Binding-site contacts:
Ligand atom CG2 contacts residue THR73 of chain 1.D at 3.6 Å.
Ligand atom CD2 contacts residue PHE9 of chain 1.D at 3.5 Å (hydrophobic).
Ligand atom N contacts residue GLU63 of chain 1.D at 2.8 Å (salt-bridge).
Ligand atom CD2 contacts residue TYR7 of chain 1.D at 3.5 Å (hydrophobic).
Ligand atom CG2 contacts residue TYR59 of chain 1.D at 3.4 Å (hydrophobic).
Ligand atom CD2 contacts residue TYR99 of chain 1.D at 3.3 Å (hydrophobic).
Ligand atom N contacts residue TYR171 of chain 1.D at 2.9 Å (h-bond).
Ligand atom CA contacts residue TYR159 of chain 1.D at 3.5 Å (hydrophobic).
Ligand atom CG2 contacts residue GLU63 of chain 1.D at 3.5 Å.
Ligand atom CD1 contacts residue THR80 of chain 1.D at 3.6 Å.
Ligand atom N contacts residue TYR99 of chain 1.D at 3.1 Å (h-bond).
Ligand atom CB contacts residue GLU63 of chain 1.D at 3.5 Å.
Ligand atom CB contacts residue GLN155 of chain 1.D at 3.6 Å.
Ligand atom CG2 contacts residue TYR171 of chain 1.D at 3.5 Å (hydrophobic).
Ligand atom CG1 contacts residue TRP167 of chain 1.D at 3.6 Å (hydrophobic).
Ligand atom O contacts residue TRP147 of chain 1.D at 2.8 Å (h-bond).
Ligand atom CG contacts residue GLN155 of chain 1.D at 3.5 Å.
Ligand atom CD1 contacts residue ARG97 of chain 1.D at 3.4 Å.
Ligand atom N contacts residue TYR159 of chain 1.D at 3.5 Å.
Ligand atom O contacts residue ARG97 of chain 1.D at 3.3 Å (salt-bridge).
Ligand atom CA contacts residue TYR7 of chain 1.D at 3.2 Å (hydrophobic).
Ligand atom N contacts residue ASP77 of chain 1.D at 3.1 Å (salt-bridge).
Ligand atom CA contacts residue GLU63 of chain 1.D at 3.3 Å.
Ligand atom N contacts residue TYR7 of chain 1.D at 3.2 Å (h-bond).
Ligand atom O contacts residue HIS70 of chain 1.D at 3.3 Å.
Ligand atom ND2 contacts residue LEU156 of chain 1.D at 3.5 Å.
Ligand atom CD1 contacts residue TRP167 of chain 1.D at 3.3 Å (hydrophobic).
Ligand atom CD1 contacts residue VAL67 of chain 1.D at 3.5 Å (hydrophobic).
Ligand atom O contacts residue LYS66 of chain 1.D at 2.9 Å (salt-bridge).
Ligand atom OXT contacts residue TYR84 of chain 1.D at 3.5 Å (h-bond).
Ligand atom O contacts residue THR73 of chain 1.D at 3.5 Å (h-bond).
Ligand atom CG1 contacts residue ASP77 of chain 1.D at 3.2 Å.
Ligand atom OD1 contacts residue GLN155 of chain 1.D at 3.0 Å (h-bond).
Ligand atom O contacts residue TYR159 of chain 1.D at 2.7 Å (h-bond).
Ligand atom ND2 contacts residue GLN155 of chain 1.D at 3.1 Å (h-bond).
Ligand atom O contacts residue LYS146 of chain 1.D at 3.0 Å (salt-bridge).
Ligand atom C contacts residue TYR7 of chain 1.D at 3.2 Å (hydrophobic).
Ligand atom OXT contacts residue THR143 of chain 1.D at 2.6 Å (h-bond).
Ligand atom C contacts residue GLU63 of chain 1.D at 3.5 Å.
Ligand atom O contacts residue TYR7 of chain 1.D at 3.3 Å.

This small molecule binds to this protein.
Small molecule (SMILES): CC[C@H](C)[C@H](N)C(=O)N[C@@H](CC(C)C)C(=O)N[C@@H](CC(N)=O)C(=O)N[C@@H](C)C(=O)N[C@@H](CCSC)C(=O)N[C@H](C(=O)N[C@@H](C)C(=O)N[C@@H](CCCCN)C(=O)N[C@H](C(=O)O)[C@@H](C)CC)[C@@H](C)CC

Sequence of chain 1.D:
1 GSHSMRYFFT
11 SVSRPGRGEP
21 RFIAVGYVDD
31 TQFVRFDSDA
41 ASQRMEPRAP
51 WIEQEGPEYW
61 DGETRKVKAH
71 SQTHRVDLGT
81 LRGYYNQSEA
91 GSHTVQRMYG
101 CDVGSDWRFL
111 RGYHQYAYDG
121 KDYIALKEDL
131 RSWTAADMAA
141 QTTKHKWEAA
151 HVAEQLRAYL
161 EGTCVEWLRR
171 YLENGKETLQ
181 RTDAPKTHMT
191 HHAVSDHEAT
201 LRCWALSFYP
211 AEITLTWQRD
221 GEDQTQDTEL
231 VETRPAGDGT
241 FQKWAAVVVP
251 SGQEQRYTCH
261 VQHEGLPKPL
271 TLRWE